This protein binds this small molecule.
Small molecule (SMILES): CC(C)C[C@@H]1NC(=O)[C@H](CCCNC(N)=O)NC(=O)[C@H](CCCN=C(N)N)NC(=O)[C@H]([C@@H](C)O)NC(=O)[C@H](CO)NC(=O)[C@H](CC(C)C)NC(=O)[C@H](CC(=O)O)NC(=O)[C@H](Cc2ccccc2)NC(=O)[C@H](CCC(N)=O)NC(=O)CNC(=O)CNC(=O)[C@H](CCCCN)NC1=O

Sequence of chain 1.D:
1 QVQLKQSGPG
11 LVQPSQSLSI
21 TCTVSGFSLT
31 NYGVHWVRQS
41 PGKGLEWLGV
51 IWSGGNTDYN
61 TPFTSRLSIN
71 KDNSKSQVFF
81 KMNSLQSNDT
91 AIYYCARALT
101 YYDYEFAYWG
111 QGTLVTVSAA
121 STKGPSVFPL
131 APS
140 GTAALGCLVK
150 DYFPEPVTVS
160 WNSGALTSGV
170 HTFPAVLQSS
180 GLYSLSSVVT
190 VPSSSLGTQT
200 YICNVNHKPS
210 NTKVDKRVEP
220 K

Binding-site contacts:
Ligand atom O contacts residue THR40 of chain 1.C at 3.6 Å.
Ligand atom O contacts residue ASN41 of chain 1.C at 3.1 Å (h-bond).
Ligand atom CG2 contacts residue PRO173 of chain 1.D at 3.5 Å (hydrophobic).
Ligand atom CG contacts residue ILE92 of chain 1.D at 3.6 Å (hydrophobic).
Ligand atom C7 contacts residue ASP85 of chain 1.C at 3.6 Å.
Ligand atom NE2 contacts residue PRO41 of chain 1.D at 3.3 Å (h-bond).
Ligand atom CZ contacts residue GLN111 of chain 1.D at 3.5 Å.
Ligand atom O contacts residue GLN38 of chain 1.C at 3.6 Å.
Ligand atom C4 contacts residue THR40 of chain 1.C at 3.5 Å.
Ligand atom CB contacts residue ASP85 of chain 1.C at 3.6 Å.
Ligand atom CD2 contacts residue TYR87 of chain 1.C at 3.3 Å (hydrophobic).
Ligand atom OG contacts residue GLU154 of chain 1.D at 2.8 Å (salt-bridge).
Ligand atom N8 contacts residue ALA84 of chain 1.C at 3.2 Å.
Ligand atom CG contacts residue TYR87 of chain 1.C at 3.3 Å (hydrophobic).
Ligand atom CZ contacts residue GLN39 of chain 1.D at 3.4 Å.
Ligand atom CE1 contacts residue GLN38 of chain 1.C at 3.6 Å.
Ligand atom O contacts residue PRO41 of chain 1.D at 3.4 Å.
Ligand atom CG contacts residue ASP85 of chain 1.C at 3.5 Å.
Ligand atom O7 contacts residue THR40 of chain 1.C at 3.2 Å (h-bond).
Ligand atom C5 contacts residue THR40 of chain 1.C at 3.6 Å.
Ligand atom CE1 contacts residue GLN39 of chain 1.D at 3.2 Å.
Ligand atom CD1 contacts residue GLN39 of chain 1.D at 3.5 Å.
Ligand atom CB contacts residue GLU154 of chain 1.D at 3.6 Å.
Ligand atom N contacts residue ASP85 of chain 1.C at 2.8 Å (salt-bridge).
Ligand atom OE1 contacts residue PRO41 of chain 1.D at 3.5 Å (h-bond).
Ligand atom NH1 contacts residue ASN41 of chain 1.C at 3.6 Å (h-bond).
Ligand atom C5 contacts residue ASP85 of chain 1.C at 3.5 Å.
Ligand atom N8 contacts residue ASP85 of chain 1.C at 3.0 Å (salt-bridge).
Ligand atom CA contacts residue ASP85 of chain 1.C at 3.4 Å.
Ligand atom CE2 contacts residue GLN39 of chain 1.D at 3.7 Å.
Ligand atom C contacts residue ASP85 of chain 1.C at 3.5 Å.
Ligand atom NH2 contacts residue GLN111 of chain 1.D at 3.4 Å (h-bond).
Ligand atom NE contacts residue ILE92 of chain 1.D at 3.4 Å.
Ligand atom CD contacts residue ASN41 of chain 1.C at 3.5 Å.
Ligand atom CD1 contacts residue THR90 of chain 1.D at 3.5 Å.
Ligand atom N6 contacts residue ASP85 of chain 1.C at 2.9 Å (salt-bridge).
Ligand atom O contacts residue LYS103 of chain 1.C at 3.6 Å (salt-bridge).
Ligand atom NZ contacts residue ARG142 of chain 1.C at 3.5 Å (salt-bridge).
Ligand atom CD contacts residue PRO41 of chain 1.D at 3.4 Å (hydrophobic).
Ligand atom NH1 contacts residue GLN111 of chain 1.D at 2.8 Å (h-bond).

Sequence of chain 1.C:
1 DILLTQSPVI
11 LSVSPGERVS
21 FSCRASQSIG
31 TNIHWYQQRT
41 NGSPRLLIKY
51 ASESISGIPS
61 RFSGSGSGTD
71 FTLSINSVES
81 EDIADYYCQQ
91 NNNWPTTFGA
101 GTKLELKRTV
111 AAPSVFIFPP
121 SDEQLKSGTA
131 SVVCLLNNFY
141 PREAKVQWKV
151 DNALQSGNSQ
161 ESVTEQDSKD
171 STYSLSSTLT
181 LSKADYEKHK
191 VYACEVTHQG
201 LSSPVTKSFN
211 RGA